Sequence of chain 1.C:
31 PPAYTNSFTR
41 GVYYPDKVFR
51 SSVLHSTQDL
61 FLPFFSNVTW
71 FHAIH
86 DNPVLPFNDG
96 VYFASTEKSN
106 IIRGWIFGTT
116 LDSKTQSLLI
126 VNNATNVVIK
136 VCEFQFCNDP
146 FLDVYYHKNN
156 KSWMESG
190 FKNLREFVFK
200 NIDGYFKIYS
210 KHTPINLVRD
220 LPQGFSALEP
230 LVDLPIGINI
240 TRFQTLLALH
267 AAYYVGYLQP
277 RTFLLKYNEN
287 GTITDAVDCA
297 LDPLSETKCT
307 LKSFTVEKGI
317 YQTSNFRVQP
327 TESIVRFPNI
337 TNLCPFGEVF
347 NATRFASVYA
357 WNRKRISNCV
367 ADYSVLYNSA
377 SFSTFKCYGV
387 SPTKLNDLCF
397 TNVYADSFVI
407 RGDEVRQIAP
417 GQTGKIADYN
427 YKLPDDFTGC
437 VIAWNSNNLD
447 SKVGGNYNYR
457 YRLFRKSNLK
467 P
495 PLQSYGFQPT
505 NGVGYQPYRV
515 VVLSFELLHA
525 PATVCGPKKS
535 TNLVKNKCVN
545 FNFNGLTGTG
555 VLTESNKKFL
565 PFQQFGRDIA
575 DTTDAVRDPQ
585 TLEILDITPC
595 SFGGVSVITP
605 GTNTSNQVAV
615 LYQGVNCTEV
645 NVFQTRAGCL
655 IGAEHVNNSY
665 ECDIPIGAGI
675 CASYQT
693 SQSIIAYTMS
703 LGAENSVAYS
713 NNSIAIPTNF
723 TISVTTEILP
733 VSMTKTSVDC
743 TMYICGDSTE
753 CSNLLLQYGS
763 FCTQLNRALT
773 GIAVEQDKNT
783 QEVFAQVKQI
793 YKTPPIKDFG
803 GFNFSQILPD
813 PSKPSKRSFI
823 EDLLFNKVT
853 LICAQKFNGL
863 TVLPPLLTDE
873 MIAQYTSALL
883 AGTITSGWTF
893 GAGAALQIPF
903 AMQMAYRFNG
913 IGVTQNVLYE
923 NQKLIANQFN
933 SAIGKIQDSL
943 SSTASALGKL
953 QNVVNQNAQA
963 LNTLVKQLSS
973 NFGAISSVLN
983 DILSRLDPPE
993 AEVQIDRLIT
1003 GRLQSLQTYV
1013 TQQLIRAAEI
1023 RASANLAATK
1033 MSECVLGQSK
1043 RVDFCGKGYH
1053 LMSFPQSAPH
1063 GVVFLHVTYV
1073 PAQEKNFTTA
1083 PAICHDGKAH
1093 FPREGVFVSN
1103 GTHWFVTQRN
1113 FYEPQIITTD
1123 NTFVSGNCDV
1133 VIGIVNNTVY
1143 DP

A protein and the small-molecule ligand that binds it are described below.
Small molecule (SMILES): CC(=O)N[C@@H]1[C@@H](O)[C@H](O)[C@@H](CO)O[C@H]1O

Sequence of chain 1.B:
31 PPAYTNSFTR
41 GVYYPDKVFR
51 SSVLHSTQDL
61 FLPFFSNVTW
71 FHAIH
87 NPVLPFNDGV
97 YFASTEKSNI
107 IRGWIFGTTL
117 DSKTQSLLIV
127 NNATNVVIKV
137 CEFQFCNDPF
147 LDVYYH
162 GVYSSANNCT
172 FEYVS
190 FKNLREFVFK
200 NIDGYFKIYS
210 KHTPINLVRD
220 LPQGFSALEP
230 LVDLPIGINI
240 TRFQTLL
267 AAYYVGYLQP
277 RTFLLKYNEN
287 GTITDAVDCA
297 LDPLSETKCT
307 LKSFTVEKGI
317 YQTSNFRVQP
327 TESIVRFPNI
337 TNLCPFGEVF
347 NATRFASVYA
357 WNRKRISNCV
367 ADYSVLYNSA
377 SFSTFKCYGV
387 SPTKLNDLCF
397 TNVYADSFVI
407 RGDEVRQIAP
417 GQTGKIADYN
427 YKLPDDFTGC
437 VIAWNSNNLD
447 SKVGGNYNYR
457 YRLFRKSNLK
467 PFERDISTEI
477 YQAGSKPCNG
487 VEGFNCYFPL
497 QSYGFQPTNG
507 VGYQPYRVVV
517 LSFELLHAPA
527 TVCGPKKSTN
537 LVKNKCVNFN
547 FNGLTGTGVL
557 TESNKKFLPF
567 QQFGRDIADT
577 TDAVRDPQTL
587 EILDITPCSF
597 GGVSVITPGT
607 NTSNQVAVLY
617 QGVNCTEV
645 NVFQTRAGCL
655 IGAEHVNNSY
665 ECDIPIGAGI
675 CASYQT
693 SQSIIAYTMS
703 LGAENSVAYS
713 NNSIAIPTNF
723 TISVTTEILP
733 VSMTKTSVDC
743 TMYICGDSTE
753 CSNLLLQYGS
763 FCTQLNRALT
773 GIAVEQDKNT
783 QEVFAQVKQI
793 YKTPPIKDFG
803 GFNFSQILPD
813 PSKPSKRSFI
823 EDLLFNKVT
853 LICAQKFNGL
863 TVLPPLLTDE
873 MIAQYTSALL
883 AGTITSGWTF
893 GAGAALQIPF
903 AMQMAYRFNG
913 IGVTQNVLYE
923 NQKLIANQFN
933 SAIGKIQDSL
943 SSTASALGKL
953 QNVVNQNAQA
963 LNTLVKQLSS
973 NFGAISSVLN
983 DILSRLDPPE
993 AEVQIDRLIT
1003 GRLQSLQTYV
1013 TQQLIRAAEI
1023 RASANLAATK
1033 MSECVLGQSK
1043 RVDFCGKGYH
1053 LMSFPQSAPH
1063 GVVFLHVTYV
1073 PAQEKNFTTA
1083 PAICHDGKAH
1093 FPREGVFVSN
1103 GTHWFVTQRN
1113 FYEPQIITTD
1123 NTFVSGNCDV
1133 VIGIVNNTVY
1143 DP

Binding-site contacts:
Ligand atom C4 contacts residue ASN713 of chain 1.C at 4.3 Å.
Ligand atom O7 contacts residue ASP800 of chain 1.B at 4.2 Å.
Ligand atom O5 contacts residue ASN714 of chain 1.C at 3.3 Å (h-bond).
Ligand atom N2 contacts residue ASN713 of chain 1.C at 2.9 Å (h-bond).
Ligand atom C3 contacts residue ASN713 of chain 1.C at 3.8 Å.
Ligand atom C1 contacts residue ASN714 of chain 1.C at 4.2 Å.
Ligand atom C2 contacts residue ASN713 of chain 1.C at 2.5 Å.
Ligand atom C5 contacts residue ASN713 of chain 1.C at 3.7 Å.
Ligand atom C1 contacts residue ASN713 of chain 1.C at 1.4 Å.
Ligand atom O5 contacts residue ASN713 of chain 1.C at 2.5 Å (h-bond).
Ligand atom C7 contacts residue ASN713 of chain 1.C at 4.0 Å.
Ligand atom C6 contacts residue ASN714 of chain 1.C at 3.9 Å.
Ligand atom C5 contacts residue ASN714 of chain 1.C at 4.2 Å.